Sequence of chain 1.A:
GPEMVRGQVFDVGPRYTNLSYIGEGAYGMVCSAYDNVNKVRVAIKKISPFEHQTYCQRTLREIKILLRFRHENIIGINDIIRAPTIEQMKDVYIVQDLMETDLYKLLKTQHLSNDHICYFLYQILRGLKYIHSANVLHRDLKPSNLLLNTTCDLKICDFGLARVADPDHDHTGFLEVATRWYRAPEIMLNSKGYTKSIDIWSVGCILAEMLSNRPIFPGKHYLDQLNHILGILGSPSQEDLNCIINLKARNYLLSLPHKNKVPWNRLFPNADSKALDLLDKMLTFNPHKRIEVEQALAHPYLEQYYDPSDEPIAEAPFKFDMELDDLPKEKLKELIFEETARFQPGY

Binding-site contacts:
Ligand atom O4' contacts residue ILE25 of chain 1.A at 3.5 Å.
Ligand atom C2 contacts residue MET102 of chain 1.A at 3.1 Å (hydrophobic).
Ligand atom PG contacts residue MG1 of chain 1.C at 3.6 Å.
Ligand atom C6 contacts residue LEU150 of chain 1.A at 3.5 Å (hydrophobic).
Ligand atom O3A contacts residue LYS48 of chain 1.A at 3.6 Å.
Ligand atom C2' contacts residue ASP105 of chain 1.A at 3.4 Å.
Ligand atom O1G contacts residue ASN148 of chain 1.A at 3.3 Å (h-bond).
Ligand atom O2B contacts residue MG1 of chain 1.C at 2.4 Å.
Ligand atom C3' contacts residue SER147 of chain 1.A at 3.4 Å.
Ligand atom N1 contacts residue MET102 of chain 1.A at 2.9 Å (h-bond).
Ligand atom O2G contacts residue LYS145 of chain 1.A at 3.6 Å.
Ligand atom N7 contacts residue GLN99 of chain 1.A at 3.6 Å.
Ligand atom N6 contacts residue ASP100 of chain 1.A at 2.9 Å (salt-bridge).
Ligand atom C1' contacts residue ILE25 of chain 1.A at 3.4 Å (hydrophobic).
Ligand atom O5' contacts residue VAL33 of chain 1.A at 3.5 Å.
Ligand atom PA contacts residue MG1 of chain 1.D at 3.7 Å.
Ligand atom O3G contacts residue ASP161 of chain 1.A at 3.1 Å (salt-bridge).
Ligand atom O3' contacts residue SER147 of chain 1.A at 2.6 Å (h-bond).
Ligand atom O3G contacts residue MG1 of chain 1.C at 2.4 Å.
Ligand atom N6 contacts residue ALA46 of chain 1.A at 3.5 Å.
Ligand atom O2A contacts residue MG1 of chain 1.D at 2.3 Å.
Ligand atom PG contacts residue MG1 of chain 1.D at 3.0 Å.
Ligand atom O2B contacts residue ASP161 of chain 1.A at 2.6 Å (salt-bridge).
Ligand atom O2' contacts residue ASP105 of chain 1.A at 2.5 Å (salt-bridge).
Ligand atom O1B contacts residue GLY28 of chain 1.A at 3.4 Å.
Ligand atom O1G contacts residue MG1 of chain 1.D at 1.6 Å.
Ligand atom O1G contacts residue LYS145 of chain 1.A at 3.3 Å (salt-bridge).
Ligand atom N6 contacts residue LEU150 of chain 1.A at 3.6 Å.
Ligand atom O2A contacts residue ASN148 of chain 1.A at 3.2 Å (h-bond).
Ligand atom O2A contacts residue ASP161 of chain 1.A at 3.4 Å.
Ligand atom O2B contacts residue LYS48 of chain 1.A at 3.4 Å (salt-bridge).
Ligand atom O2' contacts residue LYS108 of chain 1.A at 3.2 Å (salt-bridge).
Ligand atom N3B contacts residue GLU27 of chain 1.A at 3.3 Å (salt-bridge).
Ligand atom C6 contacts residue ALA46 of chain 1.A at 3.6 Å (hydrophobic).
Ligand atom N6 contacts residue GLN99 of chain 1.A at 3.3 Å (h-bond).
Ligand atom O3' contacts residue ASP105 of chain 1.A at 3.5 Å (salt-bridge).
Ligand atom N3B contacts residue MG1 of chain 1.D at 3.6 Å.
Ligand atom O1A contacts residue LYS48 of chain 1.A at 3.2 Å (salt-bridge).
Ligand atom O1G contacts residue ASP161 of chain 1.A at 3.0 Å (salt-bridge).
Ligand atom N3B contacts residue GLY28 of chain 1.A at 3.6 Å.

The protein below binds the small molecule below.
Small molecule (SMILES): Nc1ncnc2c1ncn2[C@@H]1O[C@H](CO[P](=O)(O)O[P](=O)(O)NP(=O)(O)O)[C@@H](O)[C@H]1O